Binding-site contacts:
Ligand atom N5 contacts residue LEU164 of chain 1.A at 3.9 Å.
Ligand atom C16 contacts residue LEU164 of chain 1.A at 3.9 Å (hydrophobic).
Ligand atom C17 contacts residue ASP175 of chain 1.A at 3.8 Å.
Ligand atom N3 contacts residue LEU164 of chain 1.A at 3.7 Å.
Ligand atom C19 contacts residue LEU115 of chain 1.A at 4.0 Å (hydrophobic).
Ligand atom C14 contacts residue CYS174 of chain 1.A at 3.5 Å (hydrophobic).
Ligand atom C7 contacts residue LEU164 of chain 1.A at 3.9 Å (hydrophobic).
Ligand atom N3 contacts residue ASP114 of chain 1.A at 2.7 Å (salt-bridge).
Ligand atom C1 contacts residue GLN113 of chain 1.A at 3.7 Å.
Ligand atom C22 contacts residue LYS122 of chain 1.A at 3.5 Å.
Ligand atom C2 contacts residue LEU164 of chain 1.A at 3.7 Å (hydrophobic).
Ligand atom N21 contacts residue LYS122 of chain 1.A at 2.9 Å (salt-bridge).
Ligand atom N3 contacts residue LEU115 of chain 1.A at 3.8 Å.
Ligand atom C20 contacts residue LYS122 of chain 1.A at 3.8 Å.
Ligand atom C20 contacts residue MET116 of chain 1.A at 3.4 Å (hydrophobic).
Ligand atom N21 contacts residue GLU117 of chain 1.A at 3.9 Å.
Ligand atom N5 contacts residue ASP114 of chain 1.A at 3.5 Å (salt-bridge).
Ligand atom N21 contacts residue ASP119 of chain 1.A at 4.0 Å.
Ligand atom C2 contacts residue ASP114 of chain 1.A at 3.7 Å.
Ligand atom C16 contacts residue CYS174 of chain 1.A at 2.6 Å (hydrophobic).
Ligand atom C20 contacts residue GLU117 of chain 1.A at 3.6 Å.
Ligand atom O15 contacts residue LYS62 of chain 1.A at 3.9 Å.
Ligand atom C22 contacts residue ASP119 of chain 1.A at 3.5 Å.
Ligand atom C6 contacts residue LEU164 of chain 1.A at 4.0 Å (hydrophobic).
Ligand atom C2 contacts residue ALA60 of chain 1.A at 3.7 Å (hydrophobic).
Ligand atom C19 contacts residue MET116 of chain 1.A at 3.2 Å (hydrophobic).
Ligand atom C1 contacts residue ALA60 of chain 1.A at 3.7 Å (hydrophobic).
Ligand atom N21 contacts residue THR118 of chain 1.A at 3.4 Å.
Ligand atom N3 contacts residue ALA60 of chain 1.A at 3.8 Å.
Ligand atom C17 contacts residue CYS174 of chain 1.A at 1.8 Å (hydrophobic).
Ligand atom C11 contacts residue VAL47 of chain 1.A at 3.5 Å (hydrophobic).
Ligand atom C20 contacts residue THR118 of chain 1.A at 3.8 Å.
Ligand atom C22 contacts residue THR118 of chain 1.A at 3.8 Å.
Ligand atom N5 contacts residue MET116 of chain 1.A at 3.0 Å (h-bond).
Ligand atom O15 contacts residue CYS174 of chain 1.A at 3.6 Å (h-bond).
Ligand atom C1 contacts residue ASP114 of chain 1.A at 4.0 Å.
Ligand atom C12 contacts residue VAL47 of chain 1.A at 3.6 Å (hydrophobic).
Ligand atom N5 contacts residue LEU115 of chain 1.A at 3.7 Å.
Ligand atom N3 contacts residue MET116 of chain 1.A at 3.7 Å.
Ligand atom C23 contacts residue LEU164 of chain 1.A at 3.8 Å (hydrophobic).

This protein binds this small molecule.
Small molecule (SMILES): CCC(=O)N1CCC[C@H]1c1c(-c2ccncc2)n[nH]c1C

Sequence of chain 1.A:
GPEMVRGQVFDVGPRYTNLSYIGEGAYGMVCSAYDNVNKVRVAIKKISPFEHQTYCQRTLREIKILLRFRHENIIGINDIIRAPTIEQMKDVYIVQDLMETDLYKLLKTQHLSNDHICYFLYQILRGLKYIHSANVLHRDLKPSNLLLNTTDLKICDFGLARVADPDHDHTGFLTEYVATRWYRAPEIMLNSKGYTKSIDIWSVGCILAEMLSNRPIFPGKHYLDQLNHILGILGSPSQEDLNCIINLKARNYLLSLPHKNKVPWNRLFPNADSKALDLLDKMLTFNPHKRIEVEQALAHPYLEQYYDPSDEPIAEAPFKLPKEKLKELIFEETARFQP